Sequence of chain 1.K:
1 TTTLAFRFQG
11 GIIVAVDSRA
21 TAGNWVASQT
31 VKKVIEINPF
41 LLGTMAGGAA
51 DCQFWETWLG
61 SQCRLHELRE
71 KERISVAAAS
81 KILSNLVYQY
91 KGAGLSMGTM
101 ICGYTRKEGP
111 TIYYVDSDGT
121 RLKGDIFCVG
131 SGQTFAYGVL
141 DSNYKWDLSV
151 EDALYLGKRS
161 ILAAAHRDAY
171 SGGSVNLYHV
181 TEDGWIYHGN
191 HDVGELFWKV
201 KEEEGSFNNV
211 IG

Sequence of chain 1.L:
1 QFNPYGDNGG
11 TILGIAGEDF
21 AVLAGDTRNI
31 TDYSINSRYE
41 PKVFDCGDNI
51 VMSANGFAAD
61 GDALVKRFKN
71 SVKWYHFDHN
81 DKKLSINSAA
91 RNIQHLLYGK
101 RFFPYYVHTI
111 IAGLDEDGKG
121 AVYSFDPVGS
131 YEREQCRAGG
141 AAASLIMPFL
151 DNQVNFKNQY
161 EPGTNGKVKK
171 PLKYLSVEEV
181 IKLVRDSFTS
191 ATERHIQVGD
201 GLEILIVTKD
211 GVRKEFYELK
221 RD

The protein below binds the small molecule below.
Small molecule (SMILES): COc1ccc(C[C@H](NC(=O)[C@H](C)NC(=O)CN2CCOCC2)C(=O)N[C@@H](Cc2ccccc2)[C@@H](O)C(C)(C)O)cc1

Binding-site contacts:
Ligand atom O13 contacts residue THR1 of chain 1.K at 3.2 Å (h-bond).
Ligand atom N22 contacts residue GLY47 of chain 1.K at 2.8 Å (h-bond).
Ligand atom C12 contacts residue THR1 of chain 1.K at 3.4 Å.
Ligand atom C27 contacts residue THR21 of chain 1.K at 3.6 Å.
Ligand atom C7 contacts residue GLY47 of chain 1.K at 3.5 Å.
Ligand atom C7 contacts residue THR1 of chain 1.K at 2.8 Å.
Ligand atom C3 contacts residue ALA49 of chain 1.K at 3.6 Å (hydrophobic).
Ligand atom C30 contacts residue ASP126 of chain 1.L at 3.6 Å.
Ligand atom C9 contacts residue THR1 of chain 1.K at 1.4 Å.
Ligand atom C7 contacts residue LYS33 of chain 1.K at 3.8 Å.
Ligand atom O21 contacts residue MES1 of chain 1.KA at 2.7 Å (h-bond).
Ligand atom C10 contacts residue THR1 of chain 1.K at 2.4 Å.
Ligand atom C11 contacts residue THR1 of chain 1.K at 1.5 Å.
Ligand atom C24 contacts residue GLY47 of chain 1.K at 3.5 Å.
Ligand atom C12 contacts residue THR21 of chain 1.K at 3.1 Å.
Ligand atom C11 contacts residue SER131 of chain 1.K at 3.5 Å.
Ligand atom C1 contacts residue MET45 of chain 1.K at 3.8 Å (hydrophobic).
Ligand atom N28 contacts residue ASP126 of chain 1.L at 3.1 Å (salt-bridge).
Ligand atom C42 contacts residue GLY47 of chain 1.K at 3.5 Å.
Ligand atom C10 contacts residue MES1 of chain 1.KA at 3.8 Å.
Ligand atom O49 contacts residue THR21 of chain 1.K at 3.1 Å (h-bond).
Ligand atom C23 contacts residue GLY47 of chain 1.K at 3.6 Å.
Ligand atom C6 contacts residue LYS33 of chain 1.K at 3.8 Å.
Ligand atom C3 contacts residue VAL31 of chain 1.K at 3.5 Å (hydrophobic).
Ligand atom N22 contacts residue THR1 of chain 1.K at 3.7 Å.
Ligand atom C5 contacts residue ALA49 of chain 1.K at 3.7 Å (hydrophobic).
Ligand atom C42 contacts residue GLY48 of chain 1.K at 3.6 Å.
Ligand atom C8 contacts residue THR1 of chain 1.K at 2.4 Å.
Ligand atom C43 contacts residue GLY48 of chain 1.K at 3.7 Å.
Ligand atom O21 contacts residue ALA46 of chain 1.K at 3.8 Å.
Ligand atom O21 contacts residue THR1 of chain 1.K at 2.4 Å (h-bond).
Ligand atom O39 contacts residue ALA49 of chain 1.K at 3.0 Å (h-bond).
Ligand atom C8 contacts residue GLY47 of chain 1.K at 3.7 Å.
Ligand atom O13 contacts residue MES1 of chain 1.KA at 2.6 Å (h-bond).
Ligand atom N25 contacts residue THR21 of chain 1.K at 3.0 Å (h-bond).
Ligand atom C11 contacts residue TYR170 of chain 1.K at 2.9 Å (hydrophobic).
Ligand atom C4 contacts residue VAL31 of chain 1.K at 3.4 Å (hydrophobic).
Ligand atom C4 contacts residue ALA49 of chain 1.K at 3.3 Å (hydrophobic).
Ligand atom O49 contacts residue ALA20 of chain 1.K at 3.3 Å.
Ligand atom O21 contacts residue GLY47 of chain 1.K at 3.0 Å (h-bond).